A small-molecule ligand and the protein it binds are described below.
Small molecule (SMILES): C=NCc1cncc(OCc2ccc3ccc(N)nc3c2)c1

Binding-site contacts:
Ligand atom N02 contacts residue GLU243 of chain 2.A at 2.8 Å (salt-bridge).
Ligand atom C24 contacts residue HIS128 of chain 2.A at 3.9 Å.
Ligand atom C22 contacts residue MET221 of chain 2.A at 3.7 Å (hydrophobic).
Ligand atom C06 contacts residue HEM1 of chain 2.B at 3.3 Å.
Ligand atom C26 contacts residue HEM1 of chain 2.B at 3.7 Å.
Ligand atom C07 contacts residue HEM1 of chain 2.B at 3.5 Å.
Ligand atom C07 contacts residue ILE218 of chain 2.A at 3.6 Å (hydrophobic).
Ligand atom C04 contacts residue HEM1 of chain 2.B at 3.3 Å.
Ligand atom C22 contacts residue HIS128 of chain 2.A at 3.6 Å.
Ligand atom O12 contacts residue ILE218 of chain 2.A at 3.5 Å.
Ligand atom O12 contacts residue HEM1 of chain 2.B at 3.3 Å.
Ligand atom C23 contacts residue HEM1 of chain 2.B at 3.1 Å.
Ligand atom N02 contacts residue HEM1 of chain 2.B at 3.7 Å.
Ligand atom C08 contacts residue HEM1 of chain 2.B at 3.8 Å.
Ligand atom C11 contacts residue HEM1 of chain 2.B at 3.6 Å.
Ligand atom C02 contacts residue GLU243 of chain 2.A at 3.6 Å.
Ligand atom C26 contacts residue TYR357 of chain 2.A at 3.6 Å (hydrophobic).
Ligand atom C25 contacts residue TYR357 of chain 2.A at 3.9 Å (hydrophobic).
Ligand atom C08 contacts residue ILE218 of chain 2.A at 3.6 Å (hydrophobic).
Ligand atom C24 contacts residue HEM1 of chain 2.B at 3.1 Å.
Ligand atom C23 contacts residue HIS128 of chain 2.A at 3.7 Å.
Ligand atom C09 contacts residue HEM1 of chain 2.B at 3.4 Å.
Ligand atom N02 contacts residue TRP238 of chain 2.A at 2.7 Å (h-bond).
Ligand atom C06 contacts residue ILE218 of chain 2.A at 3.7 Å (hydrophobic).
Ligand atom C22 contacts residue HEM1 of chain 2.B at 3.4 Å.
Ligand atom C25 contacts residue HEM1 of chain 2.B at 3.4 Å.
Ligand atom C05 contacts residue HEM1 of chain 2.B at 3.6 Å.
Ligand atom N02 contacts residue TYR239 of chain 2.A at 3.5 Å.
Ligand atom N02 contacts residue PRO216 of chain 2.A at 3.8 Å.
Ligand atom C10 contacts residue GLU243 of chain 2.A at 3.6 Å.
Ligand atom C09 contacts residue ILE218 of chain 2.A at 3.8 Å (hydrophobic).
Ligand atom C06 contacts residue PHE235 of chain 2.A at 3.8 Å (hydrophobic).
Ligand atom N21 contacts residue HIS128 of chain 2.A at 3.7 Å.
Ligand atom C02 contacts residue HEM1 of chain 2.B at 3.6 Å.
Ligand atom C03 contacts residue HEM1 of chain 2.B at 3.1 Å.
Ligand atom N21 contacts residue TYR357 of chain 2.A at 3.3 Å.
Ligand atom C02 contacts residue TRP238 of chain 2.A at 3.8 Å (hydrophobic).
Ligand atom N01 contacts residue GLU243 of chain 2.A at 2.7 Å (salt-bridge).
Ligand atom C09 contacts residue GLU243 of chain 2.A at 3.6 Å.
Ligand atom N21 contacts residue HEM1 of chain 2.B at 3.7 Å.

Sequence of chain 2.A:
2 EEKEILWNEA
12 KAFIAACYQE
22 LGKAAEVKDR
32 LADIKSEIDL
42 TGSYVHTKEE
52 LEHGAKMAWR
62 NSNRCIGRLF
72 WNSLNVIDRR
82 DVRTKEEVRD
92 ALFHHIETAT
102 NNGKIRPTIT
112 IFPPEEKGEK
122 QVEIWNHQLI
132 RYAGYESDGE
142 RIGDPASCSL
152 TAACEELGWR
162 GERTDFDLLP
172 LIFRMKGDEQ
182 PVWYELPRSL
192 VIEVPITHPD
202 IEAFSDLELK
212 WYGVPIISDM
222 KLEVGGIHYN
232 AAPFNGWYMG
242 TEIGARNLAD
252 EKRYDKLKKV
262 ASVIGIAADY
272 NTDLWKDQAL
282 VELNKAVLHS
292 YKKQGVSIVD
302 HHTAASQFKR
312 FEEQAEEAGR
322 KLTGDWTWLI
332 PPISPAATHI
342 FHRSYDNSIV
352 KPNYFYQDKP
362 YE